Sequence of chain 1.A:
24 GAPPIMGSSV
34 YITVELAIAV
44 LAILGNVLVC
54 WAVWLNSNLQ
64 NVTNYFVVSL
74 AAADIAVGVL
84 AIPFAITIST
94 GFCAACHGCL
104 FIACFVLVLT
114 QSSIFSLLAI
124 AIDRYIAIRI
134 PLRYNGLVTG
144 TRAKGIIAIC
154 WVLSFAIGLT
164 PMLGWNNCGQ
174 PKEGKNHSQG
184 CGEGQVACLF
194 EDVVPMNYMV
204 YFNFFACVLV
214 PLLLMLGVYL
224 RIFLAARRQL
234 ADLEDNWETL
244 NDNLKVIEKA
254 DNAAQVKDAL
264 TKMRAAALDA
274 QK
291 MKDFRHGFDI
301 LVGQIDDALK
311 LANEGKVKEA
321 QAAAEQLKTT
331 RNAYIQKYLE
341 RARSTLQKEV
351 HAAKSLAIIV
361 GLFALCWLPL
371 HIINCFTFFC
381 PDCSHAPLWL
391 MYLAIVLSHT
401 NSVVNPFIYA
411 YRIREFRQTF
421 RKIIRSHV

Binding-site contacts:
Ligand atom N17 contacts residue PHE193 of chain 1.A at 3.5 Å.
Ligand atom C11 contacts residue PHE193 of chain 1.A at 3.6 Å (hydrophobic).
Ligand atom N10 contacts residue ILE395 of chain 1.A at 3.4 Å.
Ligand atom N15 contacts residue ASN374 of chain 1.A at 2.9 Å (h-bond).
Ligand atom N12 contacts residue ILE395 of chain 1.A at 3.5 Å.
Ligand atom N19 contacts residue LEU370 of chain 1.A at 3.7 Å.
Ligand atom C11 contacts residue ILE395 of chain 1.A at 3.6 Å (hydrophobic).
Ligand atom C1 contacts residue MET391 of chain 1.A at 3.8 Å (hydrophobic).
Ligand atom N13 contacts residue MET391 of chain 1.A at 3.4 Å.
Ligand atom C23 contacts residue LEU110 of chain 1.A at 3.6 Å (hydrophobic).
Ligand atom C3 contacts residue LEU388 of chain 1.A at 3.7 Å (hydrophobic).
Ligand atom N16 contacts residue PHE193 of chain 1.A at 3.2 Å.
Ligand atom C24 contacts residue MET202 of chain 1.A at 3.6 Å (hydrophobic).
Ligand atom N15 contacts residue MET391 of chain 1.A at 3.5 Å.
Ligand atom N13 contacts residue PHE193 of chain 1.A at 3.4 Å.
Ligand atom C20 contacts residue PHE193 of chain 1.A at 3.7 Å (hydrophobic).
Ligand atom C20 contacts residue LEU370 of chain 1.A at 3.5 Å (hydrophobic).
Ligand atom C24 contacts residue ASN206 of chain 1.A at 3.7 Å.
Ligand atom C14 contacts residue MET391 of chain 1.A at 3.7 Å (hydrophobic).
Ligand atom O25 contacts residue ASN374 of chain 1.A at 3.3 Å (h-bond).
Ligand atom N17 contacts residue LEU370 of chain 1.A at 3.8 Å.
Ligand atom C24 contacts residue HIS371 of chain 1.A at 3.1 Å.
Ligand atom C21 contacts residue LEU370 of chain 1.A at 3.4 Å (hydrophobic).
Ligand atom C9 contacts residue PHE193 of chain 1.A at 3.8 Å (hydrophobic).
Ligand atom C5 contacts residue LEU388 of chain 1.A at 3.6 Å (hydrophobic).
Ligand atom C22 contacts residue LEU370 of chain 1.A at 3.6 Å (hydrophobic).
Ligand atom C14 contacts residue GLU194 of chain 1.A at 3.8 Å.
Ligand atom C1 contacts residue GLU194 of chain 1.A at 3.6 Å.
Ligand atom C21 contacts residue MET202 of chain 1.A at 3.6 Å (hydrophobic).
Ligand atom C14 contacts residue PHE193 of chain 1.A at 3.4 Å (hydrophobic).
Ligand atom N10 contacts residue PHE193 of chain 1.A at 3.7 Å.
Ligand atom N15 contacts residue GLU194 of chain 1.A at 2.8 Å (salt-bridge).
Ligand atom N12 contacts residue PHE193 of chain 1.A at 3.7 Å.
Ligand atom C23 contacts residue TRP367 of chain 1.A at 3.4 Å (hydrophobic).
Ligand atom C18 contacts residue PHE193 of chain 1.A at 3.7 Å (hydrophobic).
Ligand atom C2 contacts residue HIS385 of chain 1.A at 3.5 Å.
Ligand atom O25 contacts residue MET202 of chain 1.A at 3.2 Å.
Ligand atom C22 contacts residue TRP367 of chain 1.A at 3.8 Å (hydrophobic).
Ligand atom N17 contacts residue ASN374 of chain 1.A at 3.4 Å (h-bond).
Ligand atom C2 contacts residue GLU194 of chain 1.A at 3.3 Å.

This protein binds this small molecule.
Small molecule (SMILES): Nc1nc(NCCc2ccc(O)cc2)nc2nc(-c3ccco3)nn12